Binding-site contacts:
Ligand atom C4' contacts residue TYR273 of chain 1.A at 3.5 Å (hydrophobic).
Ligand atom C4 contacts residue ASP278 of chain 1.A at 3.4 Å.
Ligand atom C5' contacts residue PHE274 of chain 1.A at 3.7 Å (hydrophobic).
Ligand atom PA contacts residue MN1 of chain 1.J at 3.4 Å.
Ligand atom PG contacts residue MN1 of chain 1.I at 3.3 Å.
Ligand atom O4' contacts residue ASN281 of chain 1.A at 3.6 Å.
Ligand atom O3G contacts residue GLY191 of chain 1.A at 3.8 Å.
Ligand atom O1B contacts residue SER182 of chain 1.A at 2.9 Å (h-bond).
Ligand atom O1B contacts residue MN1 of chain 1.I at 2.2 Å.
Ligand atom O1B contacts residue ASP194 of chain 1.A at 3.0 Å (salt-bridge).
Ligand atom C1' contacts residue ASN281 of chain 1.A at 3.6 Å.
Ligand atom O3G contacts residue MN1 of chain 1.I at 2.1 Å.
Ligand atom O2A contacts residue MN1 of chain 1.I at 2.0 Å.
Ligand atom O3A contacts residue MN1 of chain 1.I at 3.4 Å.
Ligand atom O1G contacts residue SER182 of chain 1.A at 2.5 Å (h-bond).
Ligand atom O2B contacts residue ARG185 of chain 1.A at 2.9 Å (salt-bridge).
Ligand atom C5 contacts residue ASP278 of chain 1.A at 3.6 Å.
Ligand atom PG contacts residue SER182 of chain 1.A at 3.7 Å.
Ligand atom O2 contacts residue ASN281 of chain 1.A at 2.9 Å (h-bond).
Ligand atom PG contacts residue GLY191 of chain 1.A at 3.4 Å.
Ligand atom C1' contacts residue TYR273 of chain 1.A at 3.7 Å (hydrophobic).
Ligand atom O1G contacts residue GLY191 of chain 1.A at 2.8 Å (h-bond).
Ligand atom O3B contacts residue MN1 of chain 1.I at 3.6 Å.
Ligand atom C4' contacts residue PHE274 of chain 1.A at 3.4 Å (hydrophobic).
Ligand atom O4' contacts residue TYR273 of chain 1.A at 3.5 Å (h-bond).
Ligand atom PB contacts residue SER182 of chain 1.A at 3.8 Å.
Ligand atom O2A contacts residue ASP194 of chain 1.A at 2.8 Å (salt-bridge).
Ligand atom PA contacts residue MN1 of chain 1.I at 3.2 Å.
Ligand atom C2' contacts residue TYR273 of chain 1.A at 3.8 Å (hydrophobic).
Ligand atom PB contacts residue MN1 of chain 1.I at 3.1 Å.
Ligand atom O2A contacts residue ASP192 of chain 1.A at 3.1 Å (salt-bridge).
Ligand atom O1B contacts residue GLY181 of chain 1.A at 3.3 Å.
Ligand atom O1G contacts residue SER190 of chain 1.A at 3.5 Å.
Ligand atom S3' contacts residue PHE274 of chain 1.A at 3.4 Å.
Ligand atom N4 contacts residue ASP278 of chain 1.A at 3.7 Å.
Ligand atom O2 contacts residue TYR273 of chain 1.A at 3.3 Å.
Ligand atom O3G contacts residue ASP192 of chain 1.A at 2.9 Å (salt-bridge).
Ligand atom O2C contacts residue GLY191 of chain 1.A at 3.6 Å.
Ligand atom O2A contacts residue MN1 of chain 1.J at 2.4 Å.
Ligand atom C2 contacts residue ASN281 of chain 1.A at 3.8 Å.

This protein binds this small molecule.
Small molecule (SMILES): Nc1ccn([C@@H]2CS[C@H](COP(=O)(O)OP(=O)(O)OP(=O)(O)O)O2)c(=O)n1

Sequence of chain 1.A:
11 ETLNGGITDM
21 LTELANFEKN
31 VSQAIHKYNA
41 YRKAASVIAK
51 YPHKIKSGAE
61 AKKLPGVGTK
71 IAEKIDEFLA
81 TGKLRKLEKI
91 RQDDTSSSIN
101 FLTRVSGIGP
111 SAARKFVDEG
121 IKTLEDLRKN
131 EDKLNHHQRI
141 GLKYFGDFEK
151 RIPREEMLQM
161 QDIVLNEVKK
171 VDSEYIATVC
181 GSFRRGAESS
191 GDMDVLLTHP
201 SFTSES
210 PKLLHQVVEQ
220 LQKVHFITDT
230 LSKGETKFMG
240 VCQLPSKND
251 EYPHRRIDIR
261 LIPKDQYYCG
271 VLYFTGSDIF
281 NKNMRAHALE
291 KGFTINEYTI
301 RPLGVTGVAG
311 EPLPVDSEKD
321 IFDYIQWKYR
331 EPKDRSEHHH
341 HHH